Sequence of chain 1.B:
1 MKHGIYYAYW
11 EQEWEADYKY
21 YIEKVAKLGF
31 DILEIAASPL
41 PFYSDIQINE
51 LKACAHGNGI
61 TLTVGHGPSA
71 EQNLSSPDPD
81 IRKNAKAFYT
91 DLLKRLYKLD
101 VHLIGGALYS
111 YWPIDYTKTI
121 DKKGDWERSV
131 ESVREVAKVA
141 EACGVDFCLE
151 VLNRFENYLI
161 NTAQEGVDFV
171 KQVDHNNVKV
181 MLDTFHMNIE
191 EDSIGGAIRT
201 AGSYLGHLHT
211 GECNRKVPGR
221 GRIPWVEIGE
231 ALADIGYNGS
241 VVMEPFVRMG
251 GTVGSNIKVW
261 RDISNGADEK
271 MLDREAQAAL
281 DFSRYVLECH

Binding-site contacts:
Ligand atom C1 contacts residue HIS186 of chain 1.B at 3.7 Å.
Ligand atom O2 contacts residue GLU244 of chain 1.B at 3.3 Å (salt-bridge).
Ligand atom C2 contacts residue GLU244 of chain 1.B at 3.9 Å.
Ligand atom O4 contacts residue GLU244 of chain 1.B at 2.6 Å (salt-bridge).
Ligand atom O2 contacts residue HIS186 of chain 1.B at 2.9 Å (h-bond).
Ligand atom O3 contacts residue MN1 of chain 1.I at 2.4 Å.
Ligand atom O6 contacts residue HIS66 of chain 1.B at 3.4 Å (h-bond).
Ligand atom O1 contacts residue GLU156 of chain 1.B at 2.6 Å (salt-bridge).
Ligand atom C5 contacts residue TYR6 of chain 1.B at 4.1 Å (hydrophobic).
Ligand atom O6 contacts residue GLY106 of chain 1.B at 3.6 Å.
Ligand atom O1 contacts residue ARG215 of chain 1.B at 2.6 Å (salt-bridge).
Ligand atom O5 contacts residue TYR6 of chain 1.B at 3.1 Å (h-bond).
Ligand atom C1 contacts residue ARG215 of chain 1.B at 3.3 Å.
Ligand atom O2 contacts residue HIS209 of chain 1.B at 4.1 Å.
Ligand atom C2 contacts residue LEU152 of chain 1.B at 4.2 Å (hydrophobic).
Ligand atom C3 contacts residue GLU150 of chain 1.B at 3.2 Å.
Ligand atom O3 contacts residue GLU150 of chain 1.B at 2.7 Å (salt-bridge).
Ligand atom C3 contacts residue MN1 of chain 1.I at 3.2 Å.
Ligand atom O5 contacts residue TRP14 of chain 1.B at 3.6 Å.
Ligand atom C1 contacts residue TRP112 of chain 1.B at 3.8 Å (hydrophobic).
Ligand atom C4 contacts residue GLU244 of chain 1.B at 3.3 Å.
Ligand atom C1 contacts residue GLU156 of chain 1.B at 3.3 Å.
Ligand atom O6 contacts residue GLU150 of chain 1.B at 3.8 Å.
Ligand atom O2 contacts residue MN1 of chain 1.I at 2.2 Å.
Ligand atom O4 contacts residue PHE246 of chain 1.B at 3.6 Å.
Ligand atom O2 contacts residue ASP183 of chain 1.B at 3.1 Å (salt-bridge).
Ligand atom C5 contacts residue GLU244 of chain 1.B at 3.5 Å.
Ligand atom C2 contacts residue MN1 of chain 1.I at 3.0 Å.
Ligand atom O3 contacts residue GLU244 of chain 1.B at 2.6 Å (salt-bridge).
Ligand atom C6 contacts residue HIS66 of chain 1.B at 3.8 Å.
Ligand atom O5 contacts residue GLU244 of chain 1.B at 3.9 Å.
Ligand atom O3 contacts residue HIS209 of chain 1.B at 2.9 Å.
Ligand atom O2 contacts residue GLU150 of chain 1.B at 3.2 Å (salt-bridge).
Ligand atom C2 contacts residue HIS186 of chain 1.B at 3.5 Å.
Ligand atom O1 contacts residue HIS186 of chain 1.B at 2.8 Å (h-bond).
Ligand atom O2 contacts residue ARG215 of chain 1.B at 3.4 Å (salt-bridge).
Ligand atom C2 contacts residue ARG215 of chain 1.B at 4.1 Å.
Ligand atom C6 contacts residue GLY67 of chain 1.B at 3.8 Å.
Ligand atom C2 contacts residue GLU150 of chain 1.B at 3.7 Å.
Ligand atom C3 contacts residue GLU244 of chain 1.B at 3.4 Å.

This small molecule binds to this protein.
Small molecule (SMILES): O=C(CO)[C@H](O)[C@@H](O)[C@H](O)CO